Sequence of chain 1.A:
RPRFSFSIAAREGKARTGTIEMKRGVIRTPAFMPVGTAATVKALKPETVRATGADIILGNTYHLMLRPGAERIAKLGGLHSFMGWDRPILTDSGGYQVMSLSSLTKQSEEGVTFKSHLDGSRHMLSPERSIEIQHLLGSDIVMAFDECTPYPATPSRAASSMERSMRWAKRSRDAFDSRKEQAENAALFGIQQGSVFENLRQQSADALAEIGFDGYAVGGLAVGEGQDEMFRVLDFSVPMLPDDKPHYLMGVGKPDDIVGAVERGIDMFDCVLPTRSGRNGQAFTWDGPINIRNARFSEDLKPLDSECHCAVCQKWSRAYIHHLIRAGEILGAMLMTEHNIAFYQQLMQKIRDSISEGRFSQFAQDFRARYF

This small molecule binds to this protein.
Small molecule (SMILES): Nc1ccc2c(=O)[nH][nH]c(=O)c2c1

Binding-site contacts:
Ligand atom N7 contacts residue ASP156 of chain 1.A at 2.9 Å (salt-bridge).
Ligand atom O8 contacts residue CYS158 of chain 1.A at 3.3 Å (h-bond).
Ligand atom C3 contacts residue GLY229 of chain 1.A at 4.0 Å.
Ligand atom C5 contacts residue TYR106 of chain 1.A at 3.7 Å (hydrophobic).
Ligand atom C3 contacts residue GLN203 of chain 1.A at 3.8 Å.
Ligand atom C6 contacts residue TYR106 of chain 1.A at 3.7 Å (hydrophobic).
Ligand atom N7 contacts residue CYS158 of chain 1.A at 4.0 Å.
Ligand atom C1 contacts residue MET260 of chain 1.A at 4.1 Å (hydrophobic).
Ligand atom N10 contacts residue MET260 of chain 1.A at 3.9 Å.
Ligand atom C3 contacts residue ASP156 of chain 1.A at 3.9 Å.
Ligand atom C4 contacts residue MET260 of chain 1.A at 4.1 Å (hydrophobic).
Ligand atom C1 contacts residue TYR106 of chain 1.A at 3.9 Å (hydrophobic).
Ligand atom N7 contacts residue GLN203 of chain 1.A at 3.7 Å.
Ligand atom C4 contacts residue CYS158 of chain 1.A at 4.0 Å (hydrophobic).
Ligand atom C3 contacts residue CYS158 of chain 1.A at 3.8 Å (hydrophobic).
Ligand atom C5 contacts residue MET260 of chain 1.A at 3.5 Å (hydrophobic).
Ligand atom C9 contacts residue TYR106 of chain 1.A at 3.9 Å (hydrophobic).
Ligand atom C4 contacts residue TYR106 of chain 1.A at 4.1 Å (hydrophobic).
Ligand atom C12 contacts residue GLY261 of chain 1.A at 4.1 Å.
Ligand atom N10 contacts residue ILE201 of chain 1.A at 3.9 Å.
Ligand atom C12 contacts residue TYR106 of chain 1.A at 4.0 Å (hydrophobic).
Ligand atom N13 contacts residue MET260 of chain 1.A at 3.3 Å (h-bond).
Ligand atom O11 contacts residue TYR106 of chain 1.A at 3.5 Å.
Ligand atom O8 contacts residue GLN203 of chain 1.A at 3.0 Å (h-bond).
Ligand atom C4 contacts residue GLY230 of chain 1.A at 4.1 Å.
Ligand atom O11 contacts residue MET260 of chain 1.A at 3.4 Å.
Ligand atom C9 contacts residue MET260 of chain 1.A at 3.8 Å (hydrophobic).
Ligand atom C2 contacts residue TYR106 of chain 1.A at 3.8 Å (hydrophobic).
Ligand atom C6 contacts residue MET260 of chain 1.A at 4.0 Å (hydrophobic).
Ligand atom N10 contacts residue ASP156 of chain 1.A at 3.2 Å (salt-bridge).
Ligand atom C9 contacts residue LEU231 of chain 1.A at 4.0 Å (hydrophobic).
Ligand atom O8 contacts residue ASP156 of chain 1.A at 4.0 Å.
Ligand atom N13 contacts residue GLY261 of chain 1.A at 4.0 Å.
Ligand atom N7 contacts residue MET260 of chain 1.A at 4.1 Å.
Ligand atom C12 contacts residue MET260 of chain 1.A at 3.9 Å (hydrophobic).
Ligand atom O8 contacts residue GLY229 of chain 1.A at 3.3 Å.
Ligand atom C3 contacts residue GLY230 of chain 1.A at 3.9 Å.
Ligand atom O8 contacts residue GLY230 of chain 1.A at 2.7 Å (h-bond).
Ligand atom N13 contacts residue LEU231 of chain 1.A at 3.0 Å (h-bond).
Ligand atom C2 contacts residue MET260 of chain 1.A at 3.8 Å (hydrophobic).